This protein binds this small molecule.
Small molecule (SMILES): CNC(=O)[C@@H](NC(=O)[C@H](CC(C)C)[C@H](O)C(=O)NO)C(C)(C)C

Binding-site contacts:
Ligand atom C5 contacts residue ALA106 of chain 1.A at 3.5 Å (hydrophobic).
Ligand atom O2 contacts residue THR174 of chain 1.A at 2.9 Å (h-bond).
Ligand atom O1 contacts residue THR107 of chain 1.A at 3.4 Å.
Ligand atom O1 contacts residue VAL108 of chain 1.A at 2.8 Å (h-bond).
Ligand atom O4 contacts residue HIS152 of chain 1.A at 2.8 Å (h-bond).
Ligand atom O3 contacts residue HIS146 of chain 1.A at 3.0 Å (h-bond).
Ligand atom O3 contacts residue HIS142 of chain 1.A at 3.2 Å (h-bond).
Ligand atom O1 contacts residue ALA106 of chain 1.A at 3.9 Å.
Ligand atom C12 contacts residue ZN1 of chain 1.C at 2.7 Å.
Ligand atom N3 contacts residue HIS142 of chain 1.A at 3.8 Å.
Ligand atom C4 contacts residue VAL108 of chain 1.A at 3.8 Å (hydrophobic).
Ligand atom O1 contacts residue GLY109 of chain 1.A at 3.9 Å.
Ligand atom C12 contacts residue HIS142 of chain 1.A at 3.7 Å.
Ligand atom C10 contacts residue ALA106 of chain 1.A at 3.8 Å (hydrophobic).
Ligand atom C15 contacts residue VAL108 of chain 1.A at 3.9 Å (hydrophobic).
Ligand atom O4 contacts residue ZN1 of chain 1.C at 1.9 Å.
Ligand atom O3 contacts residue GLY109 of chain 1.A at 3.9 Å.
Ligand atom N3 contacts residue GLY109 of chain 1.A at 2.8 Å (h-bond).
Ligand atom N2 contacts residue ALA106 of chain 1.A at 3.0 Å (h-bond).
Ligand atom O2 contacts residue ALA173 of chain 1.A at 3.4 Å.
Ligand atom O4 contacts residue HIS142 of chain 1.A at 3.2 Å (h-bond).
Ligand atom C3 contacts residue THR139 of chain 1.A at 3.5 Å.
Ligand atom C1 contacts residue VAL108 of chain 1.A at 3.7 Å (hydrophobic).
Ligand atom C12 contacts residue GLY109 of chain 1.A at 3.7 Å.
Ligand atom C8 contacts residue ALA172 of chain 1.A at 3.6 Å (hydrophobic).
Ligand atom C2 contacts residue ALA173 of chain 1.A at 3.8 Å (hydrophobic).
Ligand atom C9 contacts residue ALA106 of chain 1.A at 3.7 Å (hydrophobic).
Ligand atom N3 contacts residue ZN1 of chain 1.C at 2.9 Å.
Ligand atom C15 contacts residue GLU143 of chain 1.A at 3.9 Å.
Ligand atom C11 contacts residue THR174 of chain 1.A at 3.8 Å.
Ligand atom C8 contacts residue ALA173 of chain 1.A at 3.8 Å (hydrophobic).
Ligand atom O3 contacts residue GLU143 of chain 1.A at 2.8 Å (salt-bridge).
Ligand atom N3 contacts residue GLU143 of chain 1.A at 3.3 Å (salt-bridge).
Ligand atom N1 contacts residue ALA172 of chain 1.A at 3.4 Å (h-bond).
Ligand atom C2 contacts residue THR174 of chain 1.A at 3.9 Å.
Ligand atom C13 contacts residue GLY109 of chain 1.A at 3.5 Å.
Ligand atom C2 contacts residue ALA172 of chain 1.A at 3.4 Å (hydrophobic).
Ligand atom O3 contacts residue ZN1 of chain 1.C at 2.1 Å.
Ligand atom C2 contacts residue ALA171 of chain 1.A at 3.5 Å (hydrophobic).
Ligand atom C14 contacts residue ALA172 of chain 1.A at 3.7 Å (hydrophobic).

Sequence of chain 1.A:
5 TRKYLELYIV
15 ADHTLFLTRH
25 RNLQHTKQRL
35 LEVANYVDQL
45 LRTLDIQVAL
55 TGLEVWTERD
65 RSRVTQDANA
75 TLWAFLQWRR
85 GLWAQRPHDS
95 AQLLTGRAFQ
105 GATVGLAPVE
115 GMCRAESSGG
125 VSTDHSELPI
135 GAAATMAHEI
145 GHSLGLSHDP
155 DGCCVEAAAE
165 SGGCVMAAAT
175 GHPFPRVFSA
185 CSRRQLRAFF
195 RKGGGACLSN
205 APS